Sequence of chain 1.B:
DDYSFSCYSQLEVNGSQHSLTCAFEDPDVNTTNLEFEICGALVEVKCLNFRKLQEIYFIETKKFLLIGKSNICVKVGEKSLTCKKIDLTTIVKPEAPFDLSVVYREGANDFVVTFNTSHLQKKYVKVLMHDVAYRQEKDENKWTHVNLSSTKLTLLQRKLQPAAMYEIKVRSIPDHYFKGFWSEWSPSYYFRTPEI

This protein binds this small molecule.
Small molecule (SMILES): CC(=O)N[C@H]1[C@H](O[C@H]2[C@H](O)[C@@H](NC(C)=O)CO[C@@H]2CO)O[C@H](CO)[C@@H](O)[C@@H]1O

Binding-site contacts:
Ligand atom O5 contacts residue FUC1 of chain 1.I at 3.4 Å (h-bond).
Ligand atom C5 contacts residue ASN135 of chain 1.B at 4.0 Å.
Ligand atom C1 contacts residue LYS141 of chain 1.B at 3.9 Å.
Ligand atom C7 contacts residue ASN135 of chain 1.B at 3.7 Å.
Ligand atom C1 contacts residue ASN135 of chain 1.B at 1.9 Å.
Ligand atom O6 contacts residue PHE117 of chain 1.B at 3.8 Å.
Ligand atom O5 contacts residue PHE117 of chain 1.B at 3.7 Å.
Ligand atom C1 contacts residue FUC1 of chain 1.I at 3.5 Å.
Ligand atom N2 contacts residue FUC1 of chain 1.I at 4.0 Å.
Ligand atom N2 contacts residue ASN135 of chain 1.B at 3.5 Å (h-bond).
Ligand atom C8 contacts residue FUC1 of chain 1.I at 3.9 Å.
Ligand atom C3 contacts residue ASN135 of chain 1.B at 4.1 Å.
Ligand atom O6 contacts residue FUC1 of chain 1.I at 3.8 Å.
Ligand atom C4 contacts residue ASN135 of chain 1.B at 4.5 Å.
Ligand atom N2 contacts residue LYS141 of chain 1.B at 3.9 Å.
Ligand atom C1 contacts residue PHE117 of chain 1.B at 4.3 Å (hydrophobic).
Ligand atom C3 contacts residue FUC1 of chain 1.I at 4.2 Å.
Ligand atom C2 contacts residue ASN135 of chain 1.B at 2.8 Å.
Ligand atom O3 contacts residue FUC1 of chain 1.I at 4.2 Å.
Ligand atom C2 contacts residue LYS141 of chain 1.B at 4.5 Å.
Ligand atom O5 contacts residue ASN135 of chain 1.B at 2.7 Å (h-bond).
Ligand atom C4 contacts residue FUC1 of chain 1.I at 3.2 Å.
Ligand atom O7 contacts residue ASN135 of chain 1.B at 3.5 Å (h-bond).
Ligand atom O4 contacts residue FUC1 of chain 1.I at 3.9 Å.
Ligand atom C5 contacts residue FUC1 of chain 1.I at 3.7 Å.
Ligand atom C6 contacts residue FUC1 of chain 1.I at 3.0 Å.